This protein binds this small molecule.
Small molecule (SMILES): Cc1cc(F)cc(C)c1Oc1ccc(C(C)(C)O)cc1-c1cn(C)c(=O)cc1NCC(=O)NC1CC1

Sequence of chain 2.A:
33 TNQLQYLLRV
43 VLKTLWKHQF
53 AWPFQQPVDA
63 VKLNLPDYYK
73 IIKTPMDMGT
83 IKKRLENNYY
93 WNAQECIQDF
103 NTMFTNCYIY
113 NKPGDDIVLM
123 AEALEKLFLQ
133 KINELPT

Binding-site contacts:
Ligand atom CBH contacts residue LEU67 of chain 2.A at 4.0 Å (hydrophobic).
Ligand atom CBC contacts residue PHE56 of chain 2.A at 3.6 Å (hydrophobic).
Ligand atom OAK contacts residue GLN58 of chain 2.A at 4.0 Å.
Ligand atom OAK contacts residue LEU65 of chain 2.A at 3.8 Å.
Ligand atom CBC contacts residue ILE119 of chain 2.A at 3.6 Å (hydrophobic).
Ligand atom CAH contacts residue LEU65 of chain 2.A at 3.9 Å (hydrophobic).
Ligand atom CAR contacts residue TRP54 of chain 2.A at 4.0 Å (hydrophobic).
Ligand atom CAD contacts residue TRP54 of chain 2.A at 4.0 Å (hydrophobic).
Ligand atom N contacts residue LEU65 of chain 2.A at 4.1 Å.
Ligand atom OBA contacts residue ASN113 of chain 2.A at 3.0 Å (h-bond).
Ligand atom CA contacts residue ASN113 of chain 2.A at 4.1 Å.
Ligand atom OBA contacts residue VAL60 of chain 2.A at 4.1 Å.
Ligand atom CAE contacts residue LEU65 of chain 2.A at 3.5 Å (hydrophobic).
Ligand atom CAI contacts residue LYS64 of chain 2.A at 4.0 Å.
Ligand atom CAC contacts residue TRP54 of chain 2.A at 4.0 Å (hydrophobic).
Ligand atom CAJ contacts residue GLN58 of chain 2.A at 3.3 Å.
Ligand atom CAS contacts residue LEU65 of chain 2.A at 4.0 Å (hydrophobic).
Ligand atom CAR contacts residue ILE119 of chain 2.A at 3.9 Å (hydrophobic).
Ligand atom O contacts residue LEU67 of chain 2.A at 3.3 Å.
Ligand atom C contacts residue LEU67 of chain 2.A at 4.1 Å (hydrophobic).
Ligand atom OAK contacts residue PRO59 of chain 2.A at 3.8 Å.
Ligand atom CAX contacts residue VAL60 of chain 2.A at 3.7 Å (hydrophobic).
Ligand atom CAX contacts residue ILE119 of chain 2.A at 3.7 Å (hydrophobic).
Ligand atom OAK contacts residue ASP61 of chain 2.A at 3.9 Å.
Ligand atom CBC contacts residue PRO55 of chain 2.A at 3.9 Å (hydrophobic).
Ligand atom CAZ contacts residue PRO55 of chain 2.A at 4.0 Å (hydrophobic).
Ligand atom CBC contacts residue VAL60 of chain 2.A at 3.7 Å (hydrophobic).
Ligand atom CAW contacts residue ASN113 of chain 2.A at 3.8 Å.
Ligand atom CAZ contacts residue ILE119 of chain 2.A at 3.7 Å (hydrophobic).
Ligand atom OBA contacts residue ILE119 of chain 2.A at 3.9 Å.
Ligand atom NAY contacts residue ILE119 of chain 2.A at 3.5 Å.
Ligand atom CAF contacts residue LEU65 of chain 2.A at 3.3 Å (hydrophobic).
Ligand atom CAW contacts residue ILE119 of chain 2.A at 4.0 Å (hydrophobic).
Ligand atom OBA contacts residue CYS109 of chain 2.A at 4.0 Å.
Ligand atom CAX contacts residue ASN113 of chain 2.A at 3.6 Å.
Ligand atom CAI contacts residue LEU65 of chain 2.A at 3.8 Å (hydrophobic).
Ligand atom NAY contacts residue VAL60 of chain 2.A at 3.4 Å.
Ligand atom CAA contacts residue LEU65 of chain 2.A at 3.8 Å (hydrophobic).
Ligand atom CAD contacts residue LEU65 of chain 2.A at 4.0 Å (hydrophobic).
Ligand atom CAZ contacts residue VAL60 of chain 2.A at 3.7 Å (hydrophobic).